The small molecule below binds the protein below.
Small molecule (SMILES): Nc1nonc1C(=O)N1CCN(Cc2ccccn2)CC1

Sequence of chain 2.A:
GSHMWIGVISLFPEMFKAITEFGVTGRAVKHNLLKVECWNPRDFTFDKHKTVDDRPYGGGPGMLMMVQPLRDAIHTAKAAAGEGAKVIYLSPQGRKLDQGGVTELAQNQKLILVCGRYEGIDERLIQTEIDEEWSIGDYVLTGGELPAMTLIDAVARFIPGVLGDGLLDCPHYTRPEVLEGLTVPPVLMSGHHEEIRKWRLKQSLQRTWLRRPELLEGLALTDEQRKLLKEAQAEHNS

Binding-site contacts:
Ligand atom C4 contacts residue LEU95 of chain 2.A at 3.3 Å (hydrophobic).
Ligand atom C6 contacts residue GLY125 of chain 2.A at 3.4 Å.
Ligand atom N2 contacts residue SER96 of chain 2.A at 3.3 Å (h-bond).
Ligand atom O contacts residue PRO152 of chain 2.A at 3.5 Å.
Ligand atom C7 contacts residue GLU124 of chain 2.A at 3.4 Å.
Ligand atom C3 contacts residue GLY148 of chain 2.A at 3.6 Å.
Ligand atom C6 contacts residue TYR94 of chain 2.A at 3.5 Å (hydrophobic).
Ligand atom O1 contacts residue VAL145 of chain 2.A at 3.8 Å.
Ligand atom O1 contacts residue LEU146 of chain 2.A at 3.0 Å (h-bond).
Ligand atom O contacts residue SER96 of chain 2.A at 3.2 Å (h-bond).
Ligand atom C3 contacts residue LEU95 of chain 2.A at 3.4 Å (hydrophobic).
Ligand atom N contacts residue PRO97 of chain 2.A at 3.7 Å.
Ligand atom C9 contacts residue GLN98 of chain 2.A at 3.5 Å.
Ligand atom C1 contacts residue SER96 of chain 2.A at 3.8 Å.
Ligand atom O1 contacts residue PRO97 of chain 2.A at 3.6 Å.
Ligand atom C7 contacts residue TYR123 of chain 2.A at 3.7 Å (hydrophobic).
Ligand atom N5 contacts residue TYR94 of chain 2.A at 2.6 Å (h-bond).
Ligand atom C5 contacts residue TYR94 of chain 2.A at 3.5 Å (hydrophobic).
Ligand atom N5 contacts residue GLY125 of chain 2.A at 3.4 Å.
Ligand atom N2 contacts residue LEU95 of chain 2.A at 3.4 Å.
Ligand atom O contacts residue ILE141 of chain 2.A at 3.7 Å.
Ligand atom N contacts residue TYR144 of chain 2.A at 2.9 Å (h-bond).
Ligand atom C7 contacts residue GLY125 of chain 2.A at 3.7 Å.
Ligand atom C1 contacts residue PRO97 of chain 2.A at 3.8 Å (hydrophobic).
Ligand atom C8 contacts residue GLU124 of chain 2.A at 3.3 Å.
Ligand atom C11 contacts residue LEU146 of chain 2.A at 3.7 Å (hydrophobic).
Ligand atom N contacts residue GLY142 of chain 2.A at 3.1 Å (h-bond).
Ligand atom C3 contacts residue GLY149 of chain 2.A at 3.6 Å.
Ligand atom O1 contacts residue TYR144 of chain 2.A at 3.5 Å (h-bond).
Ligand atom N1 contacts residue SER140 of chain 2.A at 3.5 Å.
Ligand atom C2 contacts residue PRO97 of chain 2.A at 3.6 Å (hydrophobic).
Ligand atom C12 contacts residue LEU146 of chain 2.A at 3.2 Å (hydrophobic).
Ligand atom N1 contacts residue SER96 of chain 2.A at 3.7 Å.
Ligand atom C10 contacts residue TYR94 of chain 2.A at 3.5 Å (hydrophobic).
Ligand atom N2 contacts residue PRO152 of chain 2.A at 3.3 Å.
Ligand atom N1 contacts residue ILE141 of chain 2.A at 3.0 Å (h-bond).
Ligand atom C1 contacts residue PRO152 of chain 2.A at 3.8 Å (hydrophobic).
Ligand atom C9 contacts residue GLU124 of chain 2.A at 3.5 Å.
Ligand atom O contacts residue LEU95 of chain 2.A at 3.6 Å.
Ligand atom C12 contacts residue GLY148 of chain 2.A at 3.8 Å.

Sequence of chain 1.A:
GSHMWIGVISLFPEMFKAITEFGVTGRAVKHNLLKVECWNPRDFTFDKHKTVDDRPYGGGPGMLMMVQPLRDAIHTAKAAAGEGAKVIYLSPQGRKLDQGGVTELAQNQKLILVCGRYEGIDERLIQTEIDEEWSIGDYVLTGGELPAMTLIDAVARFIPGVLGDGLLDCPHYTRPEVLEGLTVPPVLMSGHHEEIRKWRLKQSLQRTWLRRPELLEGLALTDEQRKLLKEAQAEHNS